The small molecule below binds the protein below.
Small molecule (SMILES): Nc1nc2c(ncn2[C@@H]2O[C@H](CO[P](=O)(O)O[P](=O)(O)CP(=O)(O)O)[C@@H](O)[C@H]2O)c(=O)[nH]1

Binding-site contacts:
Ligand atom N1 contacts residue ASP154 of chain 1.A at 2.8 Å (salt-bridge).
Ligand atom O1A contacts residue LYS37 of chain 1.A at 3.6 Å (salt-bridge).
Ligand atom C3B contacts residue ASP34 of chain 1.A at 3.1 Å.
Ligand atom N7 contacts residue ASN151 of chain 1.A at 3.4 Å (h-bond).
Ligand atom O6 contacts residue LYS152 of chain 1.A at 3.2 Å.
Ligand atom O1B contacts residue LYS37 of chain 1.A at 3.3 Å (salt-bridge).
Ligand atom O2B contacts residue THR38 of chain 1.A at 2.0 Å (h-bond).
Ligand atom O6 contacts residue ASN151 of chain 1.A at 2.8 Å (h-bond).
Ligand atom C3B contacts residue ILE33 of chain 1.A at 3.6 Å (hydrophobic).
Ligand atom C5 contacts residue LYS152 of chain 1.A at 3.4 Å.
Ligand atom PA contacts residue THR38 of chain 1.A at 3.4 Å.
Ligand atom O4' contacts residue ASP34 of chain 1.A at 3.4 Å (salt-bridge).
Ligand atom O1A contacts residue THR39 of chain 1.A at 2.5 Å (h-bond).
Ligand atom C6 contacts residue ASP154 of chain 1.A at 3.7 Å.
Ligand atom O3A contacts residue GLY36 of chain 1.A at 3.3 Å (h-bond).
Ligand atom N9 contacts residue LYS152 of chain 1.A at 3.5 Å.
Ligand atom O6 contacts residue ASP154 of chain 1.A at 3.6 Å.
Ligand atom C5' contacts residue ASP34 of chain 1.A at 3.4 Å.
Ligand atom O3A contacts residue LYS37 of chain 1.A at 3.7 Å.
Ligand atom PA contacts residue THR39 of chain 1.A at 3.5 Å.
Ligand atom N1 contacts residue LYS152 of chain 1.A at 3.5 Å.
Ligand atom O6 contacts residue ALA208 of chain 1.A at 3.0 Å (h-bond).
Ligand atom O1A contacts residue GLY36 of chain 1.A at 3.0 Å.
Ligand atom O4' contacts residue LYS152 of chain 1.A at 3.6 Å.
Ligand atom N2 contacts residue ASP154 of chain 1.A at 2.8 Å (salt-bridge).
Ligand atom O6 contacts residue SER207 of chain 1.A at 3.1 Å (h-bond).
Ligand atom O1G contacts residue ILE33 of chain 1.A at 3.1 Å.
Ligand atom N2 contacts residue ARG155 of chain 1.A at 3.5 Å.
Ligand atom O1A contacts residue THR38 of chain 1.A at 3.2 Å (h-bond).
Ligand atom O3A contacts residue ASP34 of chain 1.A at 3.5 Å.
Ligand atom C2 contacts residue ASP154 of chain 1.A at 3.2 Å.
Ligand atom PB contacts residue THR38 of chain 1.A at 3.3 Å.
Ligand atom O6 contacts residue TYR209 of chain 1.A at 3.6 Å.
Ligand atom C6 contacts residue LYS152 of chain 1.A at 3.3 Å.
Ligand atom PA contacts residue GLY36 of chain 1.A at 3.7 Å.
Ligand atom O3A contacts residue THR38 of chain 1.A at 3.8 Å.
Ligand atom O1B contacts residue THR38 of chain 1.A at 3.3 Å (h-bond).
Ligand atom O5' contacts residue ASP34 of chain 1.A at 3.3 Å (salt-bridge).
Ligand atom C4 contacts residue LYS152 of chain 1.A at 3.6 Å.
Ligand atom O2A contacts residue THR38 of chain 1.A at 2.9 Å (h-bond).

Sequence of chain 1.A:
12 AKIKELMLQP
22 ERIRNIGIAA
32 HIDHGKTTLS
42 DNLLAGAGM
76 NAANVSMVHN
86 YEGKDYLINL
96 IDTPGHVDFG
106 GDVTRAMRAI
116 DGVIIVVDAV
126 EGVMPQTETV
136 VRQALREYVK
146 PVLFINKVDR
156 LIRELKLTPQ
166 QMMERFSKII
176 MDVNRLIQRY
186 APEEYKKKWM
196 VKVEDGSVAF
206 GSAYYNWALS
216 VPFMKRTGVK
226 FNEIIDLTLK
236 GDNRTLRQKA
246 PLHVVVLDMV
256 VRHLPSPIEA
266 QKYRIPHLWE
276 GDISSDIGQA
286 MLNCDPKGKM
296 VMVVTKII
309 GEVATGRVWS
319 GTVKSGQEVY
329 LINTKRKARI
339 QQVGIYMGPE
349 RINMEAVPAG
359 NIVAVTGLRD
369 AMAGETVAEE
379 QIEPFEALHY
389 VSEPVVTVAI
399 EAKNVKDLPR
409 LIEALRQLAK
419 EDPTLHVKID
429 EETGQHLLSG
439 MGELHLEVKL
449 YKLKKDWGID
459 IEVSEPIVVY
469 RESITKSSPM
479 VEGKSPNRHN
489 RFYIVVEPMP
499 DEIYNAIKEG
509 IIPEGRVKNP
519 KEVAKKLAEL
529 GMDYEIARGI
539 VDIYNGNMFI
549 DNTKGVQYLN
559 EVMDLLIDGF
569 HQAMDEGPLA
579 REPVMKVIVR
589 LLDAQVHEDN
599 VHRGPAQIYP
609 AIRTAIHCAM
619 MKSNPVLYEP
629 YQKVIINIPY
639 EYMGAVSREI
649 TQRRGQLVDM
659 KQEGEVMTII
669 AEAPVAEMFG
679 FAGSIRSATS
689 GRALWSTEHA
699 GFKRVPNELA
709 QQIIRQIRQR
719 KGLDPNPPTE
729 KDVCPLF